Binding-site contacts:
Ligand atom C11 contacts residue ARG86 of chain 1.B at 3.7 Å.
Ligand atom C19 contacts residue ILE124 of chain 1.B at 3.7 Å (hydrophobic).
Ligand atom C06 contacts residue ILE124 of chain 1.B at 3.6 Å (hydrophobic).
Ligand atom O40 contacts residue ARG86 of chain 1.B at 2.9 Å (salt-bridge).
Ligand atom C04 contacts residue LEU128 of chain 1.B at 3.8 Å (hydrophobic).
Ligand atom N16 contacts residue HIS247 of chain 1.B at 3.7 Å.
Ligand atom C39 contacts residue HIS64 of chain 1.B at 3.6 Å.
Ligand atom O37 contacts residue PHE80 of chain 1.B at 3.6 Å.
Ligand atom N36 contacts residue PHE80 of chain 1.B at 3.5 Å.
Ligand atom C24 contacts residue ILE139 of chain 1.B at 3.7 Å (hydrophobic).
Ligand atom C12 contacts residue LEU128 of chain 1.B at 3.6 Å (hydrophobic).
Ligand atom C14 contacts residue TYR125 of chain 1.B at 3.3 Å (hydrophobic).
Ligand atom N16 contacts residue TYR125 of chain 1.B at 3.1 Å (h-bond).
Ligand atom C30 contacts residue HIS64 of chain 1.B at 3.6 Å.
Ligand atom C26 contacts residue ILE79 of chain 1.B at 3.6 Å (hydrophobic).
Ligand atom C18 contacts residue SER87 of chain 1.B at 3.5 Å.
Ligand atom C02 contacts residue MET162 of chain 1.B at 3.6 Å (hydrophobic).
Ligand atom C28 contacts residue HIS64 of chain 1.B at 3.5 Å.
Ligand atom C17 contacts residue SER87 of chain 1.B at 3.2 Å.
Ligand atom C27 contacts residue ILE79 of chain 1.B at 3.5 Å (hydrophobic).
Ligand atom O15 contacts residue LYS165 of chain 1.B at 2.7 Å (salt-bridge).
Ligand atom C29 contacts residue HIS64 of chain 1.B at 3.2 Å.
Ligand atom N36 contacts residue GLN84 of chain 1.B at 3.6 Å (h-bond).
Ligand atom C35 contacts residue SER87 of chain 1.B at 3.4 Å.
Ligand atom C10 contacts residue SER87 of chain 1.B at 3.8 Å.
Ligand atom O40 contacts residue HIS64 of chain 1.B at 2.9 Å (h-bond).
Ligand atom O15 contacts residue TYR125 of chain 1.B at 3.0 Å.
Ligand atom C32 contacts residue LEU251 of chain 1.B at 3.8 Å (hydrophobic).
Ligand atom C20 contacts residue ARG86 of chain 1.B at 3.6 Å.
Ligand atom O38 contacts residue PHE80 of chain 1.B at 3.0 Å.
Ligand atom C23 contacts residue ILE139 of chain 1.B at 3.5 Å (hydrophobic).
Ligand atom O41 contacts residue SER140 of chain 1.B at 2.8 Å (h-bond).
Ligand atom O41 contacts residue ILE139 of chain 1.B at 3.1 Å.
Ligand atom C06 contacts residue SER87 of chain 1.B at 3.3 Å.
Ligand atom C03 contacts residue MET162 of chain 1.B at 3.5 Å (hydrophobic).
Ligand atom C21 contacts residue ARG86 of chain 1.B at 3.5 Å.
Ligand atom O38 contacts residue LEU251 of chain 1.B at 3.3 Å.
Ligand atom O15 contacts residue HIS247 of chain 1.B at 3.6 Å.
Ligand atom N07 contacts residue LEU128 of chain 1.B at 3.5 Å.
Ligand atom O37 contacts residue GLN84 of chain 1.B at 2.5 Å (h-bond).

The protein below binds the small molecule below.
Small molecule (SMILES): Cc1c(C)n(Cc2ccc(-c3ccccc3C(=O)O)cc2)c2ccc(C(=O)N[C@@H](C)c3ccc([N+](=O)[O-])cc3)cc12

Sequence of chain 1.B:
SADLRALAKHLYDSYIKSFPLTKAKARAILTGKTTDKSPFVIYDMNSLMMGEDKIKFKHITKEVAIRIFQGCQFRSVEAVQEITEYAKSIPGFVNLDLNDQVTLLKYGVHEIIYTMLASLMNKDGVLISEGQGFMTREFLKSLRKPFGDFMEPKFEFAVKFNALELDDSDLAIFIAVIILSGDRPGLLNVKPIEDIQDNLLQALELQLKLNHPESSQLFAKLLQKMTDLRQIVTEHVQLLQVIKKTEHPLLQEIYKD